A protein and the small-molecule ligand that binds it are described below.
Small molecule (SMILES): CC(=O)Nc1nc2cc(F)ccc2s1

Binding-site contacts:
Ligand atom CAD contacts residue LEU119 of chain 1.B at 3.7 Å (hydrophobic).
Ligand atom CAE contacts residue GLU117 of chain 1.B at 4.3 Å.
Ligand atom NAH contacts residue VAL51 of chain 1.B at 4.0 Å.
Ligand atom CAD contacts residue PHE116 of chain 1.B at 4.1 Å (hydrophobic).
Ligand atom NAH contacts residue LYS66 of chain 1.B at 4.1 Å.
Ligand atom FAC contacts residue GLU117 of chain 1.B at 4.4 Å.
Ligand atom CAL contacts residue VAL51 of chain 1.B at 4.2 Å (hydrophobic).
Ligand atom OAB contacts residue ASP185 of chain 1.B at 3.5 Å (salt-bridge).
Ligand atom CAE contacts residue ALA64 of chain 1.B at 4.0 Å (hydrophobic).
Ligand atom CAD contacts residue GLU117 of chain 1.B at 3.6 Å.
Ligand atom FAC contacts residue LEU119 of chain 1.B at 3.4 Å.
Ligand atom FAC contacts residue LEU172 of chain 1.B at 4.2 Å.
Ligand atom NAG contacts residue VAL51 of chain 1.B at 4.0 Å.
Ligand atom FAC contacts residue ALA64 of chain 1.B at 3.6 Å.
Ligand atom CAF contacts residue LEU172 of chain 1.B at 4.0 Å (hydrophobic).
Ligand atom CAF contacts residue ALA64 of chain 1.B at 4.1 Å (hydrophobic).
Ligand atom CAN contacts residue PHE116 of chain 1.B at 4.2 Å (hydrophobic).
Ligand atom CAJ contacts residue PHE48 of chain 1.B at 4.2 Å (hydrophobic).
Ligand atom NAH contacts residue PHE48 of chain 1.B at 4.3 Å.
Ligand atom CAM contacts residue VAL51 of chain 1.B at 4.2 Å (hydrophobic).
Ligand atom SAI contacts residue VAL184 of chain 1.B at 3.9 Å.
Ligand atom CAK contacts residue ALA64 of chain 1.B at 3.5 Å (hydrophobic).
Ligand atom NAH contacts residue ASP185 of chain 1.B at 4.4 Å.
Ligand atom CAJ contacts residue ASP185 of chain 1.B at 4.0 Å.
Ligand atom FAC contacts residue MET118 of chain 1.B at 4.3 Å.
Ligand atom CAN contacts residue VAL184 of chain 1.B at 4.1 Å (hydrophobic).
Ligand atom SAI contacts residue PHE116 of chain 1.B at 4.0 Å.
Ligand atom CAE contacts residue LEU119 of chain 1.B at 4.3 Å (hydrophobic).
Ligand atom CAA contacts residue VAL184 of chain 1.B at 4.1 Å (hydrophobic).
Ligand atom CAK contacts residue LEU119 of chain 1.B at 4.3 Å (hydrophobic).
Ligand atom CAD contacts residue ALA64 of chain 1.B at 3.4 Å (hydrophobic).
Ligand atom CAE contacts residue VAL100 of chain 1.B at 4.2 Å (hydrophobic).
Ligand atom CAF contacts residue VAL51 of chain 1.B at 4.3 Å (hydrophobic).
Ligand atom CAA contacts residue ASP185 of chain 1.B at 4.4 Å.
Ligand atom CAE contacts residue VAL184 of chain 1.B at 4.0 Å (hydrophobic).
Ligand atom CAE contacts residue PHE116 of chain 1.B at 3.7 Å (hydrophobic).
Ligand atom CAM contacts residue LEU172 of chain 1.B at 4.5 Å (hydrophobic).
Ligand atom SAI contacts residue ASP185 of chain 1.B at 4.4 Å.
Ligand atom CAK contacts residue LEU172 of chain 1.B at 4.0 Å (hydrophobic).
Ligand atom OAB contacts residue PHE48 of chain 1.B at 3.3 Å.

Sequence of chain 1.B:
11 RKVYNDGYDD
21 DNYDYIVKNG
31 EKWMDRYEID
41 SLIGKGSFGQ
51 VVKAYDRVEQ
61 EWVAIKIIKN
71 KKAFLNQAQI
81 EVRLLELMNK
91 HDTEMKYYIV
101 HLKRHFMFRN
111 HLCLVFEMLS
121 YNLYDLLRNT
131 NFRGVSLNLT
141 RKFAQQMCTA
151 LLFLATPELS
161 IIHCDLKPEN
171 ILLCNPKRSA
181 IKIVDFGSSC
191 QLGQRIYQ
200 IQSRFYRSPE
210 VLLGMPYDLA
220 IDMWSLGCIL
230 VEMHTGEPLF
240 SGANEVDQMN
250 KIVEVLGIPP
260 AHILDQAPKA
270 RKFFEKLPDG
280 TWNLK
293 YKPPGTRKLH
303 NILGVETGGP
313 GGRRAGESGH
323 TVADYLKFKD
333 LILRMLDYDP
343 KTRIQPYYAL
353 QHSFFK